Sequence of chain 1.A:
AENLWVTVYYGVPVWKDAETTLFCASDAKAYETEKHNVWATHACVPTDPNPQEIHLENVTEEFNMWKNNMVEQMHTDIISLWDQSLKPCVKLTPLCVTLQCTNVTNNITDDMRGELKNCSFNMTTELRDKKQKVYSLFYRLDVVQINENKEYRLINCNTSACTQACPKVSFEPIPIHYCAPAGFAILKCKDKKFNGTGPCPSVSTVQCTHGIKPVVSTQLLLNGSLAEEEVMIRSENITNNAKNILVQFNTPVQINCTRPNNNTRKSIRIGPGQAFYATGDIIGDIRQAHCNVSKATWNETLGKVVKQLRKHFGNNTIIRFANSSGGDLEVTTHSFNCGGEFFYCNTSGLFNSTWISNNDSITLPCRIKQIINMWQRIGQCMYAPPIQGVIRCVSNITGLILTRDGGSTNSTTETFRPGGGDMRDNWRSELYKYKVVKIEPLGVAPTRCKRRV

The small molecule below binds the protein below.
Small molecule (SMILES): CC(=O)N[C@@H]1[C@@H](O)[C@H](O)[C@@H](CO)O[C@H]1O

Binding-site contacts:
Ligand atom C2 contacts residue ASN167 of chain 1.A at 2.6 Å.
Ligand atom C7 contacts residue ASN167 of chain 1.A at 3.5 Å.
Ligand atom C1 contacts residue ASN167 of chain 1.A at 1.5 Å.
Ligand atom N2 contacts residue ARG162 of chain 1.A at 2.9 Å (salt-bridge).
Ligand atom O5 contacts residue ASN167 of chain 1.A at 2.4 Å (h-bond).
Ligand atom C3 contacts residue ASN167 of chain 1.A at 3.9 Å.
Ligand atom C8 contacts residue ASN167 of chain 1.A at 3.6 Å.
Ligand atom C4 contacts residue ASN167 of chain 1.A at 4.3 Å.
Ligand atom C5 contacts residue ASN167 of chain 1.A at 3.6 Å.
Ligand atom N2 contacts residue ASN167 of chain 1.A at 3.0 Å (h-bond).
Ligand atom C2 contacts residue ARG162 of chain 1.A at 3.6 Å.
Ligand atom C7 contacts residue ARG162 of chain 1.A at 3.8 Å.
Ligand atom O7 contacts residue ARG162 of chain 1.A at 3.8 Å.
Ligand atom C6 contacts residue ASN167 of chain 1.A at 4.2 Å.
Ligand atom O7 contacts residue ASN167 of chain 1.A at 4.4 Å.
Ligand atom C1 contacts residue ARG162 of chain 1.A at 4.2 Å.